This protein binds this small molecule.
Small molecule (SMILES): O=c1[nH]c(=O)c2nn[nH]c2[nH]1

Sequence of chain 4.A:
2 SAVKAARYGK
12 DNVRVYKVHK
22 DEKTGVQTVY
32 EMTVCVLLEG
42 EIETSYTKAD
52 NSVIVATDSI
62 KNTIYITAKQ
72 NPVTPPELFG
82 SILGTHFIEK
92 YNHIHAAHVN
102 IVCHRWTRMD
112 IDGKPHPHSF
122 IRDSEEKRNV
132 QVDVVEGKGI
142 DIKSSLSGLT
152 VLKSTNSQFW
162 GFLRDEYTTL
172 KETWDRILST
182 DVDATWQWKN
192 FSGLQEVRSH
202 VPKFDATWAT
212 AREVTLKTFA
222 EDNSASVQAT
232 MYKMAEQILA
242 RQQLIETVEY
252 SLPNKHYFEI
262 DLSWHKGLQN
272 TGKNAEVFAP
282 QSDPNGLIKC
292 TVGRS

Sequence of chain 3.A:
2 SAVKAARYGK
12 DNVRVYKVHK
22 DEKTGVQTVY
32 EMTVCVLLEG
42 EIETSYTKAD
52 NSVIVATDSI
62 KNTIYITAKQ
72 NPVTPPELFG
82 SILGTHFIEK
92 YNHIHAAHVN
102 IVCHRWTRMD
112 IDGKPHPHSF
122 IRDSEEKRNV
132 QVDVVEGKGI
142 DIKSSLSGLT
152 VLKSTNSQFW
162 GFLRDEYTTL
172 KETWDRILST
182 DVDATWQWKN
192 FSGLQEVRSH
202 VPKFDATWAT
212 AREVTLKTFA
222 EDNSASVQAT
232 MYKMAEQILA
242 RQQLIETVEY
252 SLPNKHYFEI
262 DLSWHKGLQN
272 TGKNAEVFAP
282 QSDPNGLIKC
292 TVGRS

Binding-site contacts:
Ligand atom N9 contacts residue LEU171 of chain 3.A at 4.0 Å.
Ligand atom N7 contacts residue ALA57 of chain 4.A at 3.5 Å.
Ligand atom N8 contacts residue THR58 of chain 4.A at 3.3 Å (h-bond).
Ligand atom N8 contacts residue ASP59 of chain 4.A at 4.0 Å.
Ligand atom C4 contacts residue PHE160 of chain 3.A at 3.4 Å (hydrophobic).
Ligand atom O2 contacts residue GLN229 of chain 3.A at 3.8 Å.
Ligand atom C2 contacts residue ASN255 of chain 3.A at 3.9 Å.
Ligand atom O6 contacts residue GLN229 of chain 3.A at 2.8 Å (h-bond).
Ligand atom N7 contacts residue THR58 of chain 4.A at 2.8 Å (h-bond).
Ligand atom N3 contacts residue ASN255 of chain 3.A at 3.3 Å (h-bond).
Ligand atom O2 contacts residue VAL228 of chain 3.A at 2.9 Å (h-bond).
Ligand atom C6 contacts residue GLN229 of chain 3.A at 3.6 Å.
Ligand atom C5 contacts residue THR58 of chain 4.A at 4.0 Å.
Ligand atom N3 contacts residue ARG177 of chain 3.A at 3.0 Å (salt-bridge).
Ligand atom O2 contacts residue ARG177 of chain 3.A at 2.8 Å (salt-bridge).
Ligand atom N8 contacts residue PHE160 of chain 3.A at 3.6 Å.
Ligand atom C2 contacts residue VAL228 of chain 3.A at 4.0 Å (hydrophobic).
Ligand atom O2 contacts residue ASN255 of chain 3.A at 4.1 Å.
Ligand atom O6 contacts residue PHE160 of chain 3.A at 4.0 Å.
Ligand atom C6 contacts residue PHE160 of chain 3.A at 3.6 Å (hydrophobic).
Ligand atom N9 contacts residue ARG177 of chain 3.A at 3.8 Å.
Ligand atom C5 contacts residue PHE160 of chain 3.A at 3.4 Å (hydrophobic).
Ligand atom N9 contacts residue THR58 of chain 4.A at 4.1 Å.
Ligand atom N1 contacts residue PHE160 of chain 3.A at 3.7 Å.
Ligand atom N8 contacts residue LEU171 of chain 3.A at 3.8 Å.
Ligand atom O6 contacts residue ILE55 of chain 4.A at 3.5 Å.
Ligand atom O2 contacts residue SER227 of chain 3.A at 3.5 Å.
Ligand atom N8 contacts residue ALA57 of chain 4.A at 3.9 Å.
Ligand atom N3 contacts residue PHE160 of chain 3.A at 3.7 Å.
Ligand atom N9 contacts residue PHE160 of chain 3.A at 3.5 Å.
Ligand atom N7 contacts residue PHE160 of chain 3.A at 3.7 Å.
Ligand atom C4 contacts residue ARG177 of chain 3.A at 3.8 Å.
Ligand atom C4 contacts residue ASN255 of chain 3.A at 3.8 Å.
Ligand atom C2 contacts residue PHE160 of chain 3.A at 3.7 Å (hydrophobic).
Ligand atom N1 contacts residue GLN229 of chain 3.A at 2.9 Å (h-bond).
Ligand atom O6 contacts residue TYR9 of chain 4.A at 3.9 Å.
Ligand atom O2 contacts residue PHE160 of chain 3.A at 3.9 Å.
Ligand atom C2 contacts residue ARG177 of chain 3.A at 3.5 Å.
Ligand atom O6 contacts residue THR58 of chain 4.A at 3.9 Å.
Ligand atom C2 contacts residue GLN229 of chain 3.A at 3.9 Å.